Binding-site contacts:
Ligand atom CK8 contacts residue ALA274 of chain 7.A at 4.1 Å (hydrophobic).
Ligand atom CKC contacts residue ASN196 of chain 7.A at 3.7 Å.
Ligand atom CK9 contacts residue ALA197 of chain 7.A at 3.8 Å (hydrophobic).
Ligand atom CK6 contacts residue HIS194 of chain 7.A at 4.2 Å.
Ligand atom CKC contacts residue ALA197 of chain 7.A at 4.1 Å (hydrophobic).
Ligand atom CK4 contacts residue ARG173 of chain 7.A at 4.1 Å.
Ligand atom CK6 contacts residue GLY171 of chain 7.A at 3.7 Å.
Ligand atom CK3 contacts residue HIS194 of chain 7.A at 3.6 Å.
Ligand atom CK1 contacts residue CYS195 of chain 7.A at 3.1 Å (hydrophobic).
Ligand atom OK1 contacts residue ASP276 of chain 7.A at 3.0 Å (salt-bridge).
Ligand atom OK2 contacts residue HIS194 of chain 7.A at 3.7 Å.
Ligand atom CK9 contacts residue ASN196 of chain 7.A at 3.7 Å.
Ligand atom CK6 contacts residue ASN196 of chain 7.A at 4.1 Å.
Ligand atom CK8 contacts residue ASN196 of chain 7.A at 3.4 Å.
Ligand atom CK5 contacts residue ARG173 of chain 7.A at 4.3 Å.
Ligand atom CK3 contacts residue ASP276 of chain 7.A at 3.4 Å.
Ligand atom CK1 contacts residue HIS194 of chain 7.A at 4.3 Å.
Ligand atom CK2 contacts residue HIS194 of chain 7.A at 3.9 Å.
Ligand atom CKB contacts residue ASN196 of chain 7.A at 3.9 Å.
Ligand atom CKA contacts residue ASN196 of chain 7.A at 3.9 Å.
Ligand atom CK8 contacts residue HIS194 of chain 7.A at 4.0 Å.
Ligand atom CK4 contacts residue HIS194 of chain 7.A at 3.9 Å.
Ligand atom CK9 contacts residue THR273 of chain 7.A at 4.4 Å.
Ligand atom CK6 contacts residue CYS195 of chain 7.A at 3.4 Å (hydrophobic).
Ligand atom CKB contacts residue ALA197 of chain 7.A at 3.7 Å (hydrophobic).
Ligand atom CK5 contacts residue HIS194 of chain 7.A at 4.2 Å.
Ligand atom CK4 contacts residue ASP276 of chain 7.A at 3.6 Å.
Ligand atom OK1 contacts residue ARG173 of chain 7.A at 3.4 Å.
Ligand atom CK7 contacts residue ALA197 of chain 7.A at 4.4 Å (hydrophobic).
Ligand atom CK2 contacts residue ASN196 of chain 7.A at 4.1 Å.
Ligand atom CKA contacts residue ALA197 of chain 7.A at 3.6 Å (hydrophobic).
Ligand atom CK8 contacts residue ALA197 of chain 7.A at 4.3 Å (hydrophobic).
Ligand atom CK7 contacts residue ASN196 of chain 7.A at 3.8 Å.
Ligand atom CK5 contacts residue GLY171 of chain 7.A at 3.4 Å.
Ligand atom CK5 contacts residue CYS195 of chain 7.A at 4.4 Å (hydrophobic).
Ligand atom CK2 contacts residue CYS195 of chain 7.A at 4.2 Å (hydrophobic).
Ligand atom CK1 contacts residue ASN196 of chain 7.A at 3.4 Å.
Ligand atom OK1 contacts residue HIS194 of chain 7.A at 4.0 Å.
Ligand atom OK2 contacts residue ASP276 of chain 7.A at 2.6 Å (salt-bridge).
Ligand atom CK9 contacts residue ALA274 of chain 7.A at 4.0 Å (hydrophobic).

This protein binds this small molecule.
Small molecule (SMILES): Oc1cccc(-c2ccccc2)c1O

Sequence of chain 7.A:
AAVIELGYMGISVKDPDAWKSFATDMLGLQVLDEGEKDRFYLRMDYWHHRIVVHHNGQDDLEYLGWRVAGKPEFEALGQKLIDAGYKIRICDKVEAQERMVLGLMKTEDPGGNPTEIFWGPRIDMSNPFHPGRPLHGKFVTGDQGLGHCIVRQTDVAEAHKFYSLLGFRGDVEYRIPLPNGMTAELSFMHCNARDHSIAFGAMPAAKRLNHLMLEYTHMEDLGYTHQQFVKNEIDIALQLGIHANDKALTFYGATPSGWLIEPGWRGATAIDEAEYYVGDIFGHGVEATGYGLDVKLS